Binding-site contacts:
Ligand atom O3 contacts residue GLY430 of chain 1.E at 3.3 Å.
Ligand atom O1 contacts residue GLY434 of chain 1.E at 3.8 Å.
Ligand atom O4 contacts residue SER435 of chain 1.E at 3.8 Å.
Ligand atom C6 contacts residue SER353 of chain 1.E at 3.8 Å.
Ligand atom O4P contacts residue THR348 of chain 1.E at 2.5 Å (h-bond).
Ligand atom O5P contacts residue THR349 of chain 1.E at 3.5 Å (h-bond).
Ligand atom O5 contacts residue LEU347 of chain 1.E at 3.5 Å (h-bond).
Ligand atom O4 contacts residue THR438 of chain 1.E at 3.6 Å (h-bond).
Ligand atom O3P contacts residue ARG405 of chain 1.E at 3.0 Å (salt-bridge).
Ligand atom O3 contacts residue TRP398 of chain 1.E at 3.5 Å.
Ligand atom O6 contacts residue THR348 of chain 1.E at 3.8 Å.
Ligand atom C6 contacts residue LEU347 of chain 1.E at 3.6 Å (hydrophobic).
Ligand atom P2 contacts residue THR348 of chain 1.E at 3.6 Å.
Ligand atom P2 contacts residue SER435 of chain 1.E at 3.5 Å.
Ligand atom P2 contacts residue SER353 of chain 1.E at 3.6 Å.
Ligand atom P2 contacts residue THR349 of chain 1.E at 3.7 Å.
Ligand atom O2P contacts residue PRO433 of chain 1.E at 3.8 Å.
Ligand atom C5 contacts residue GLY434 of chain 1.E at 3.5 Å.
Ligand atom O6P contacts residue SER435 of chain 1.E at 3.3 Å (h-bond).
Ligand atom O4 contacts residue TYR437 of chain 1.E at 2.9 Å (h-bond).
Ligand atom O2 contacts residue GLY430 of chain 1.E at 3.1 Å (h-bond).
Ligand atom O3 contacts residue ARG432 of chain 1.E at 2.5 Å (salt-bridge).
Ligand atom O5P contacts residue SER435 of chain 1.E at 2.7 Å (h-bond).
Ligand atom C3 contacts residue GLY434 of chain 1.E at 3.4 Å.
Ligand atom O1P contacts residue ARG405 of chain 1.E at 2.5 Å (salt-bridge).
Ligand atom O6 contacts residue THR349 of chain 1.E at 3.2 Å (h-bond).
Ligand atom C4 contacts residue GLY434 of chain 1.E at 3.2 Å.
Ligand atom C4 contacts residue THR438 of chain 1.E at 3.8 Å.
Ligand atom O2P contacts residue GLY434 of chain 1.E at 2.9 Å (h-bond).
Ligand atom O4P contacts residue SER353 of chain 1.E at 2.7 Å (h-bond).
Ligand atom O6P contacts residue SER353 of chain 1.E at 3.6 Å.
Ligand atom O6P contacts residue GLY436 of chain 1.E at 2.9 Å (h-bond).
Ligand atom C6 contacts residue THR438 of chain 1.E at 3.4 Å.
Ligand atom O5P contacts residue THR348 of chain 1.E at 3.7 Å.
Ligand atom C3 contacts residue ARG432 of chain 1.E at 3.3 Å.
Ligand atom P1 contacts residue ARG405 of chain 1.E at 3.6 Å.
Ligand atom O5P contacts residue THR350 of chain 1.E at 2.8 Å (h-bond).
Ligand atom O4 contacts residue GLY434 of chain 1.E at 2.4 Å (h-bond).
Ligand atom O3P contacts residue TRP398 of chain 1.E at 2.7 Å (h-bond).
Ligand atom O4 contacts residue GLY436 of chain 1.E at 3.6 Å (h-bond).

Sequence of chain 1.E:
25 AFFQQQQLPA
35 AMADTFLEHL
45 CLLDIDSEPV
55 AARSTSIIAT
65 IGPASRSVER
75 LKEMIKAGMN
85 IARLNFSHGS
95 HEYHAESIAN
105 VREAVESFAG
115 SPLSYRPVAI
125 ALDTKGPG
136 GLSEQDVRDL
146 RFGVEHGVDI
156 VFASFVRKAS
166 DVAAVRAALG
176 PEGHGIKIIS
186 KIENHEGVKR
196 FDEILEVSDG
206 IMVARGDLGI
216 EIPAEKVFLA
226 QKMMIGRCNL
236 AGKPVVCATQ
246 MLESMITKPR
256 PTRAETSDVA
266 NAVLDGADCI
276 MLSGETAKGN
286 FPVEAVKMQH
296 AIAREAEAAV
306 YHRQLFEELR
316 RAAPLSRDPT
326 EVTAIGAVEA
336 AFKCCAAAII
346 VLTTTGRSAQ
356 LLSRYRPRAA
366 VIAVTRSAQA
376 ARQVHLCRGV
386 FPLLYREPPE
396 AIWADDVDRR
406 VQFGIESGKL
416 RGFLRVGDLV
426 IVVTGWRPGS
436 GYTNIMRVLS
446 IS

This protein binds this small molecule.
Small molecule (SMILES): O=P(O)(O)OC[C@H]1O[C@](O)(COP(=O)(O)O)[C@@H](O)[C@@H]1O